Binding-site contacts:
Ligand atom C2 contacts residue ASN154 of chain 1.D at 2.6 Å.
Ligand atom O6 contacts residue GLU147 of chain 1.D at 2.8 Å (salt-bridge).
Ligand atom C3 contacts residue ASN154 of chain 1.D at 4.0 Å.
Ligand atom C1 contacts residue GLU150 of chain 1.D at 4.1 Å.
Ligand atom C5 contacts residue GLU150 of chain 1.D at 4.2 Å.
Ligand atom C6 contacts residue GLU147 of chain 1.D at 3.3 Å.
Ligand atom O7 contacts residue TYR33 of chain 1.H at 4.0 Å.
Ligand atom O6 contacts residue SER151 of chain 1.D at 4.2 Å.
Ligand atom O5 contacts residue GLU150 of chain 1.D at 3.4 Å.
Ligand atom C4 contacts residue ASN154 of chain 1.D at 4.3 Å.
Ligand atom C6 contacts residue GLU150 of chain 1.D at 3.7 Å.
Ligand atom C7 contacts residue THR156 of chain 1.D at 4.4 Å.
Ligand atom C7 contacts residue ASN154 of chain 1.D at 3.5 Å.
Ligand atom O5 contacts residue ASN154 of chain 1.D at 2.4 Å (h-bond).
Ligand atom N2 contacts residue ASN154 of chain 1.D at 3.3 Å (h-bond).
Ligand atom O7 contacts residue ASN154 of chain 1.D at 3.3 Å (h-bond).
Ligand atom C5 contacts residue THR156 of chain 1.D at 4.5 Å.
Ligand atom C2 contacts residue THR156 of chain 1.D at 4.5 Å.
Ligand atom C5 contacts residue ASN154 of chain 1.D at 3.7 Å.
Ligand atom C1 contacts residue THR156 of chain 1.D at 3.6 Å.
Ligand atom C1 contacts residue ASN154 of chain 1.D at 1.5 Å.
Ligand atom C8 contacts residue THR156 of chain 1.D at 4.3 Å.
Ligand atom N2 contacts residue THR156 of chain 1.D at 4.4 Å.
Ligand atom C6 contacts residue SER151 of chain 1.D at 4.1 Å.
Ligand atom O5 contacts residue THR156 of chain 1.D at 4.1 Å.
Ligand atom O5 contacts residue SER151 of chain 1.D at 4.1 Å.

This protein binds this small molecule.
Small molecule (SMILES): CC(=O)N[C@@H]1[C@@H](O)[C@H](O)[C@@H](CO)O[C@H]1O

Sequence of chain 1.D:
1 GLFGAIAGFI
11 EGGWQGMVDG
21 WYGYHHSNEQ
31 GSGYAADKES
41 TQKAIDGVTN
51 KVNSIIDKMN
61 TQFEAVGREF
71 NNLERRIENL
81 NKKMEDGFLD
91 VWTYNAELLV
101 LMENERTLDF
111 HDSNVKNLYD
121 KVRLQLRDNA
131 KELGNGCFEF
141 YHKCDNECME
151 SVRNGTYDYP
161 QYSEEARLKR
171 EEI

Sequence of chain 1.H:
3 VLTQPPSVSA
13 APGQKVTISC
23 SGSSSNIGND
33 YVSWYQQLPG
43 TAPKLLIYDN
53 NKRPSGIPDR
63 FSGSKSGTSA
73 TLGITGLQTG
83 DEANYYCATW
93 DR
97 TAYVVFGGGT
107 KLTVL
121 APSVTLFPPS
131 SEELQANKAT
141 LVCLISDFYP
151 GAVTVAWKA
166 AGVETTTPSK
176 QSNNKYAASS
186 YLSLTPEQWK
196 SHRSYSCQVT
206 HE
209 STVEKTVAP